Sequence of chain 1.B:
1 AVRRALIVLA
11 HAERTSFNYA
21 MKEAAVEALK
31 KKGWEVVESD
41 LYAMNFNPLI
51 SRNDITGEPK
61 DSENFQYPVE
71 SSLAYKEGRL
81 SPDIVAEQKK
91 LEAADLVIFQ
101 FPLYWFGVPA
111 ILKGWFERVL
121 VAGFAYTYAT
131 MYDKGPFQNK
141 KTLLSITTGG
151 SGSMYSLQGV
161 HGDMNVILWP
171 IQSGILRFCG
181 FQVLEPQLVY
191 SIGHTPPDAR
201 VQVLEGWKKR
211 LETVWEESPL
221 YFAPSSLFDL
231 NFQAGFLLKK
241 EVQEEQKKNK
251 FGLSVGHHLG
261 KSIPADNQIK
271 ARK

Sequence of chain 2.B:
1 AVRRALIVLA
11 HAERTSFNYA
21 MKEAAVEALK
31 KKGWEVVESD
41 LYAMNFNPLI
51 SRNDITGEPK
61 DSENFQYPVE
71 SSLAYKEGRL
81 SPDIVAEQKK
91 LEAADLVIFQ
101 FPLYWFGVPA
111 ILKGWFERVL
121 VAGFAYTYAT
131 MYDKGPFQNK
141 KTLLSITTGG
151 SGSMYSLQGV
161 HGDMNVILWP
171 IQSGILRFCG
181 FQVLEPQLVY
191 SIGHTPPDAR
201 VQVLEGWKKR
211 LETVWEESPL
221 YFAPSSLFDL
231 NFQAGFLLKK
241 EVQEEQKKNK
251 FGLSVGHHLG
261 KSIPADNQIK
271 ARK

This small molecule binds to this protein.
Small molecule (SMILES): CC1=C(C)C(=O)C(C)=C(C)C1=O

Binding-site contacts:
Ligand atom C1 contacts residue TYR128 of chain 2.B at 3.8 Å (hydrophobic).
Ligand atom C5M contacts residue FAD1 of chain 1.F at 3.1 Å.
Ligand atom C2M contacts residue TYR126 of chain 2.B at 3.8 Å (hydrophobic).
Ligand atom C5M contacts residue HIS161 of chain 1.B at 3.3 Å.
Ligand atom C6M contacts residue FAD1 of chain 1.F at 2.9 Å.
Ligand atom C5 contacts residue TYR155 of chain 1.B at 4.1 Å (hydrophobic).
Ligand atom C2M contacts residue TRP105 of chain 1.B at 3.2 Å (hydrophobic).
Ligand atom O1 contacts residue TYR126 of chain 2.B at 3.3 Å (h-bond).
Ligand atom C6M contacts residue TYR128 of chain 2.B at 3.0 Å (hydrophobic).
Ligand atom C2 contacts residue FAD1 of chain 1.F at 3.5 Å.
Ligand atom O4 contacts residue PHE178 of chain 2.B at 3.4 Å.
Ligand atom C6 contacts residue FAD1 of chain 1.F at 3.3 Å.
Ligand atom C2 contacts residue PHE178 of chain 2.B at 4.0 Å (hydrophobic).
Ligand atom C3M contacts residue PHE106 of chain 1.B at 3.8 Å (hydrophobic).
Ligand atom O4 contacts residue FAD1 of chain 1.F at 3.7 Å.
Ligand atom C5 contacts residue FAD1 of chain 1.F at 2.9 Å.
Ligand atom O1 contacts residue FAD1 of chain 1.F at 3.6 Å.
Ligand atom C3M contacts residue GLY174 of chain 2.B at 3.1 Å.
Ligand atom C5M contacts residue TYR155 of chain 1.B at 3.1 Å (hydrophobic).
Ligand atom C6 contacts residue TYR128 of chain 2.B at 3.8 Å (hydrophobic).
Ligand atom C5M contacts residue CBD1 of chain 1.G at 3.1 Å.
Ligand atom O4 contacts residue HIS161 of chain 1.B at 3.8 Å.
Ligand atom O1 contacts residue TYR128 of chain 2.B at 2.9 Å (h-bond).
Ligand atom C1 contacts residue FAD1 of chain 1.F at 3.3 Å.
Ligand atom C6 contacts residue CBD1 of chain 1.G at 3.5 Å.
Ligand atom C3M contacts residue TRP105 of chain 1.B at 3.1 Å (hydrophobic).
Ligand atom C3 contacts residue PHE178 of chain 2.B at 3.6 Å (hydrophobic).
Ligand atom C3M contacts residue PHE178 of chain 2.B at 3.9 Å (hydrophobic).
Ligand atom C2 contacts residue TRP105 of chain 1.B at 4.1 Å (hydrophobic).
Ligand atom C3 contacts residue FAD1 of chain 1.F at 3.4 Å.
Ligand atom C3 contacts residue TRP105 of chain 1.B at 4.1 Å (hydrophobic).
Ligand atom C6M contacts residue CBD1 of chain 1.G at 3.0 Å.
Ligand atom C5 contacts residue CBD1 of chain 1.G at 3.5 Å.
Ligand atom C4 contacts residue FAD1 of chain 1.F at 3.3 Å.
Ligand atom C3M contacts residue FAD1 of chain 1.F at 3.7 Å.
Ligand atom O4 contacts residue PHE106 of chain 1.B at 2.8 Å.
Ligand atom C2M contacts residue FAD1 of chain 1.F at 3.5 Å.
Ligand atom C4 contacts residue PHE106 of chain 1.B at 3.7 Å (hydrophobic).
Ligand atom O4 contacts residue TYR155 of chain 1.B at 3.8 Å.
Ligand atom C4 contacts residue PHE178 of chain 2.B at 3.7 Å (hydrophobic).